A protein and the small-molecule ligand that binds it are described below.
Small molecule (SMILES): Nc1ncnc2c1ncn2[C@H]1C[C@H](O)[C@@H](COP(=O)(O)O)O1

Sequence of chain 1.NA:
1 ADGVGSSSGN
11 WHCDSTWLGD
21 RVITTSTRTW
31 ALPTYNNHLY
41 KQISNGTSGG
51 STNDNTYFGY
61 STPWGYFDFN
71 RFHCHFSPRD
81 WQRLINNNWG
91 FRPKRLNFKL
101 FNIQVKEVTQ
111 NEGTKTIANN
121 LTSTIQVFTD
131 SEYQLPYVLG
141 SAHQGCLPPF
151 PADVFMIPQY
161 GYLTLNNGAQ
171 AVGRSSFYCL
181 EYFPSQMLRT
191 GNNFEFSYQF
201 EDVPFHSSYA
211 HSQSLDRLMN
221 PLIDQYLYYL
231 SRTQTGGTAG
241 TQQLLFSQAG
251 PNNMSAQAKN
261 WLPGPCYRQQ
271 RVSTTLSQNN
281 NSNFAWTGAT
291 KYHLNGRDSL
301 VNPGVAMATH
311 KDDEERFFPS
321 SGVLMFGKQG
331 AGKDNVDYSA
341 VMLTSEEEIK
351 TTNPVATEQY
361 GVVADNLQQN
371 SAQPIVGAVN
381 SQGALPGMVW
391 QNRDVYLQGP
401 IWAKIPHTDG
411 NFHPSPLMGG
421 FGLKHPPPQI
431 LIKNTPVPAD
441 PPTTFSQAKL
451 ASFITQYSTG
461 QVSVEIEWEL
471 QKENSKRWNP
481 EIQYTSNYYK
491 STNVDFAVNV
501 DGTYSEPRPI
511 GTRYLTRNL

Binding-site contacts:
Ligand atom N1 contacts residue VAL203 of chain 1.MA at 4.0 Å.
Ligand atom N7 contacts residue SER415 of chain 1.MA at 3.8 Å.
Ligand atom C6 contacts residue GLY422 of chain 1.MA at 3.8 Å.
Ligand atom N6 contacts residue SER415 of chain 1.MA at 3.4 Å.
Ligand atom C8 contacts residue PRO204 of chain 1.MA at 4.1 Å (hydrophobic).
Ligand atom OP1 contacts residue DC1 of chain 1.GE at 2.5 Å (h-bond).
Ligand atom C6 contacts residue SER415 of chain 1.MA at 4.0 Å.
Ligand atom C2 contacts residue GLY422 of chain 1.MA at 3.5 Å.
Ligand atom C5' contacts residue DC1 of chain 1.GE at 3.9 Å.
Ligand atom N1 contacts residue PRO414 of chain 1.MA at 3.5 Å (h-bond).
Ligand atom N7 contacts residue HIS413 of chain 1.MA at 4.0 Å.
Ligand atom O5' contacts residue DC1 of chain 1.GE at 2.5 Å (h-bond).
Ligand atom N7 contacts residue PRO204 of chain 1.MA at 4.0 Å.
Ligand atom OP1 contacts residue ASN411 of chain 1.NA at 3.6 Å.
Ligand atom OP2 contacts residue DC1 of chain 1.GE at 2.5 Å (h-bond).
Ligand atom C4' contacts residue DC1 of chain 1.GE at 4.1 Å.
Ligand atom C3' contacts residue HIS413 of chain 1.MA at 3.6 Å.
Ligand atom C1' contacts residue DC1 of chain 1.GE at 3.9 Å.
Ligand atom N6 contacts residue GLY422 of chain 1.MA at 3.1 Å (h-bond).
Ligand atom N3 contacts residue PRO414 of chain 1.MA at 3.9 Å.
Ligand atom C2' contacts residue PRO414 of chain 1.MA at 3.5 Å (hydrophobic).
Ligand atom N6 contacts residue PRO416 of chain 1.MA at 3.9 Å.
Ligand atom N6 contacts residue PHE421 of chain 1.MA at 4.1 Å.
Ligand atom O4' contacts residue DC1 of chain 1.GE at 3.3 Å.
Ligand atom N6 contacts residue PRO414 of chain 1.MA at 3.7 Å.
Ligand atom C8 contacts residue HIS413 of chain 1.MA at 3.6 Å.
Ligand atom C5 contacts residue PRO414 of chain 1.MA at 4.1 Å (hydrophobic).
Ligand atom N1 contacts residue GLY422 of chain 1.MA at 3.0 Å (h-bond).
Ligand atom C6 contacts residue PRO414 of chain 1.MA at 3.5 Å (hydrophobic).
Ligand atom C2 contacts residue PRO414 of chain 1.MA at 4.1 Å (hydrophobic).
Ligand atom N6 contacts residue GLY420 of chain 1.MA at 4.2 Å.
Ligand atom O3' contacts residue HIS413 of chain 1.MA at 4.1 Å.
Ligand atom C5' contacts residue HIS413 of chain 1.MA at 3.7 Å.
Ligand atom C5' contacts residue ASP409 of chain 1.NA at 4.0 Å.
Ligand atom C2 contacts residue ILE405 of chain 1.MA at 4.1 Å (hydrophobic).
Ligand atom P contacts residue DC1 of chain 1.GE at 1.6 Å.
Ligand atom C4 contacts residue PRO204 of chain 1.MA at 4.0 Å (hydrophobic).
Ligand atom N9 contacts residue PRO204 of chain 1.MA at 4.2 Å.
Ligand atom C5 contacts residue PRO204 of chain 1.MA at 3.9 Å (hydrophobic).
Ligand atom O5' contacts residue ASP409 of chain 1.NA at 3.6 Å.

Sequence of chain 1.MA:
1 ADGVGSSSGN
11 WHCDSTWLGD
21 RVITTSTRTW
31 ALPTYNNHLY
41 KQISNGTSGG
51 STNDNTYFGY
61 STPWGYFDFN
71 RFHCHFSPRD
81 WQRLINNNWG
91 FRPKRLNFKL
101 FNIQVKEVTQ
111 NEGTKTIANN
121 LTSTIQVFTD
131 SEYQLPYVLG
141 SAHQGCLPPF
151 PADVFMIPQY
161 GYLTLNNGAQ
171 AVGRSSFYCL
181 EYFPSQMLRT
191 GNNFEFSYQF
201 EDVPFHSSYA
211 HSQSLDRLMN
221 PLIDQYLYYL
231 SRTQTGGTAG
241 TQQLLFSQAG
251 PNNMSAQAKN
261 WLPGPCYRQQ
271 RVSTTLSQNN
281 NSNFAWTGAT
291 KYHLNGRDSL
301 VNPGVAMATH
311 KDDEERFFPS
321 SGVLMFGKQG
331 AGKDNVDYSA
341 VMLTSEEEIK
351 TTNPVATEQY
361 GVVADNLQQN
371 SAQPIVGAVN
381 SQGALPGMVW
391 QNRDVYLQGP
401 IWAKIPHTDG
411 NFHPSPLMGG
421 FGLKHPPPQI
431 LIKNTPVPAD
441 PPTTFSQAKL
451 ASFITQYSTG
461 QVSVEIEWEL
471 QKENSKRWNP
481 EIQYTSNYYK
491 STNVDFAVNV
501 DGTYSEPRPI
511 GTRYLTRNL